Sequence of chain 1.G:
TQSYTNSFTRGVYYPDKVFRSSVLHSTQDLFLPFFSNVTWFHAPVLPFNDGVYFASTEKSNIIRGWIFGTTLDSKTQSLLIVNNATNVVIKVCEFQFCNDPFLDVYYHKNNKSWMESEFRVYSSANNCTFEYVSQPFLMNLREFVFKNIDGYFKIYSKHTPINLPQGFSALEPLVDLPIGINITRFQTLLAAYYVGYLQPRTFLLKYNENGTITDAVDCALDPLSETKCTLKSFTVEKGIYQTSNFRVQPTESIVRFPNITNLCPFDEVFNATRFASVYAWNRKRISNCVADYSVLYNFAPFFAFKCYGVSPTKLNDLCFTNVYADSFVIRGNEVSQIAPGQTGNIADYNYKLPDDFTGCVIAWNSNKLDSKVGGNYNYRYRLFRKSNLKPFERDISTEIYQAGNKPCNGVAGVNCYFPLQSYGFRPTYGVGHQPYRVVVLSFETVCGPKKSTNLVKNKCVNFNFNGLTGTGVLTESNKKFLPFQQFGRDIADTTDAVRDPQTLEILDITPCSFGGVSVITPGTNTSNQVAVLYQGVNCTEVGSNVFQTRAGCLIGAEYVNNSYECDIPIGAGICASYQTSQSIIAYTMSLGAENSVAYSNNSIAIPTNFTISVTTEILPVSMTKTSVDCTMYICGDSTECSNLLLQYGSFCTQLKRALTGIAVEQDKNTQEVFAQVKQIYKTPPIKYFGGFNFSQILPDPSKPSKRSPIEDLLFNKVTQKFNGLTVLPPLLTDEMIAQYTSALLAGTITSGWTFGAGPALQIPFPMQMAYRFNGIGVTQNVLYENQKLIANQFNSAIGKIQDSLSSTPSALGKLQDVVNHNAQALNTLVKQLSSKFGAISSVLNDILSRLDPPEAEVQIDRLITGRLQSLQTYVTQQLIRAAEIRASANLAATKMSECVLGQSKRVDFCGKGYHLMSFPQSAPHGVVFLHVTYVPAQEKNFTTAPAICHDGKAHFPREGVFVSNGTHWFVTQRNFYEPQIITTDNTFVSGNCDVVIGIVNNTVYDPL

This small molecule binds to this protein.
Small molecule (SMILES): CC(=O)N[C@@H]1[C@@H](O)[C@H](O)[C@@H](CO)O[C@H]1O

Binding-site contacts:
Ligand atom O5 contacts residue ASN631 of chain 1.G at 2.4 Å (h-bond).
Ligand atom O7 contacts residue ASN631 of chain 1.G at 4.2 Å.
Ligand atom C3 contacts residue ASN631 of chain 1.G at 3.8 Å.
Ligand atom C4 contacts residue ASN631 of chain 1.G at 4.2 Å.
Ligand atom C8 contacts residue ASN631 of chain 1.G at 3.4 Å.
Ligand atom C5 contacts residue ASN631 of chain 1.G at 3.7 Å.
Ligand atom C2 contacts residue ASN631 of chain 1.G at 2.5 Å.
Ligand atom C1 contacts residue ASN631 of chain 1.G at 1.4 Å.
Ligand atom C7 contacts residue ASN631 of chain 1.G at 3.2 Å.
Ligand atom N2 contacts residue ASN631 of chain 1.G at 2.4 Å (h-bond).